A small-molecule ligand and the protein it binds are described below.
Small molecule (SMILES): CC(=O)N[C@@H]1[C@@H](O)[C@H](O)[C@@H](CO)O[C@H]1O

Sequence of chain 10.E:
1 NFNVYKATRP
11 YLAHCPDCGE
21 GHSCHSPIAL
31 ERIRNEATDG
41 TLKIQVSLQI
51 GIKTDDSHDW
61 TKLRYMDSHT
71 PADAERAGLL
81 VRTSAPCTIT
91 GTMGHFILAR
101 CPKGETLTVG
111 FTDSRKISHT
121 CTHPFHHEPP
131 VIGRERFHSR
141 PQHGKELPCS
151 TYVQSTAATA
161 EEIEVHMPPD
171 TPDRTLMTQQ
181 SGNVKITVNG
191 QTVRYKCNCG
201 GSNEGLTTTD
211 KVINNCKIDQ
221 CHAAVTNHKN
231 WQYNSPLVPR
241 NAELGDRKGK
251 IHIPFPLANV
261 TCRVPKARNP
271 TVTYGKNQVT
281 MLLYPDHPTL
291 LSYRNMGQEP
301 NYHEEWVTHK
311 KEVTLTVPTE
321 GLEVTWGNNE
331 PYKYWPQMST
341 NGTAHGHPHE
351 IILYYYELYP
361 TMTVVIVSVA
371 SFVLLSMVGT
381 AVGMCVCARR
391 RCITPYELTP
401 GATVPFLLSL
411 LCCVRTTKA

Sequence of chain 10.D:
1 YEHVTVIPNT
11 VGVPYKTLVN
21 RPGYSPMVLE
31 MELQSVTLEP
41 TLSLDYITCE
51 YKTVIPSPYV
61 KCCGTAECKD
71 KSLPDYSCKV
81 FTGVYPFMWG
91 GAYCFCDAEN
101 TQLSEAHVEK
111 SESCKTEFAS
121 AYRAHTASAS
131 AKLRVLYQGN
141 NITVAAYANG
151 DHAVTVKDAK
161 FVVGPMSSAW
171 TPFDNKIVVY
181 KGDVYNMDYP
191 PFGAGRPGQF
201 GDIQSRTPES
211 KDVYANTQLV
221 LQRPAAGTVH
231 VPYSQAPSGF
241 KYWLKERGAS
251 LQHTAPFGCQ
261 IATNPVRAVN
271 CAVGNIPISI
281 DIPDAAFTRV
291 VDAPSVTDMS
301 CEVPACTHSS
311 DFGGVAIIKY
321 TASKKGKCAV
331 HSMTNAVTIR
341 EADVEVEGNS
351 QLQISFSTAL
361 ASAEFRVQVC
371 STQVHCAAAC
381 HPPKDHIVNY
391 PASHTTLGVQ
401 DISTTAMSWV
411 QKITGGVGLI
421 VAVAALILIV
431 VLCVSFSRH

Binding-site contacts:
Ligand atom O6 contacts residue THR116 of chain 10.D at 3.2 Å (h-bond).
Ligand atom O7 contacts residue LYS181 of chain 10.D at 4.3 Å.
Ligand atom O6 contacts residue LYS115 of chain 10.D at 3.5 Å (salt-bridge).
Ligand atom C3 contacts residue ASN259 of chain 10.E at 3.7 Å.
Ligand atom C1 contacts residue ASN259 of chain 10.E at 1.4 Å.
Ligand atom O6 contacts residue ASN259 of chain 10.E at 4.4 Å.
Ligand atom C2 contacts residue ASN259 of chain 10.E at 2.4 Å.
Ligand atom C6 contacts residue THR116 of chain 10.D at 4.5 Å.
Ligand atom C7 contacts residue ASN259 of chain 10.E at 3.1 Å.
Ligand atom O7 contacts residue GLU117 of chain 10.D at 4.3 Å.
Ligand atom C4 contacts residue ASN259 of chain 10.E at 4.1 Å.
Ligand atom O7 contacts residue ASN259 of chain 10.E at 2.7 Å (h-bond).
Ligand atom C6 contacts residue LYS115 of chain 10.D at 4.3 Å.
Ligand atom C5 contacts residue ASN259 of chain 10.E at 3.6 Å.
Ligand atom O5 contacts residue ASN259 of chain 10.E at 2.3 Å (h-bond).
Ligand atom O5 contacts residue THR116 of chain 10.D at 3.8 Å.
Ligand atom N2 contacts residue ASN259 of chain 10.E at 3.0 Å (h-bond).
Ligand atom C8 contacts residue ASN259 of chain 10.E at 4.4 Å.